Sequence of chain 43.B:
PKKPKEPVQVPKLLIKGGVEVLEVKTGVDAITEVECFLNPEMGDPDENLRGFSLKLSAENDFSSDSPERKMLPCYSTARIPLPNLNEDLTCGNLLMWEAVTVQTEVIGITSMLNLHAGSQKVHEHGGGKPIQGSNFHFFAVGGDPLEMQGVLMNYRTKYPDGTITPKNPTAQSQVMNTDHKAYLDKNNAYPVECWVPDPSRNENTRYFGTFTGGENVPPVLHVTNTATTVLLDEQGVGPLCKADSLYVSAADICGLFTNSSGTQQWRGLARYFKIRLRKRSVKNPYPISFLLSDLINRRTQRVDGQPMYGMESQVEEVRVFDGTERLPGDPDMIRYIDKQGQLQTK

Sequence of chain 43.A:
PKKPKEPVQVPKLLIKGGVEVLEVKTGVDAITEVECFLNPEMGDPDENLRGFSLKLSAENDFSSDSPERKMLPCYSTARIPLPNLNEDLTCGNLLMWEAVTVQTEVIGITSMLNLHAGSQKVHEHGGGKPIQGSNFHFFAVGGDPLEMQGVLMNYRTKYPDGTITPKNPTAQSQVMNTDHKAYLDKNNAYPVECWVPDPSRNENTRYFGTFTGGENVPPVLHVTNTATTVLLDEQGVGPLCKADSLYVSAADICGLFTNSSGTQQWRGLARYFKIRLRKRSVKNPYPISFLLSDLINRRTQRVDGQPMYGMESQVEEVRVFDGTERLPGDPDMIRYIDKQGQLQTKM

Binding-site contacts:
Ligand atom C4 contacts residue ASN272 of chain 43.B at 4.1 Å.
Ligand atom C9 contacts residue LYS68 of chain 43.B at 3.8 Å.
Ligand atom O1A contacts residue LYS68 of chain 43.B at 2.9 Å.
Ligand atom C9 contacts residue LEU67 of chain 43.B at 4.1 Å (hydrophobic).
Ligand atom N5 contacts residue ASN272 of chain 43.B at 3.2 Å (h-bond).
Ligand atom O1B contacts residue SER274 of chain 43.B at 4.1 Å.
Ligand atom N5 contacts residue GLN278 of chain 43.B at 3.9 Å.
Ligand atom C6 contacts residue ASN272 of chain 43.B at 3.6 Å.
Ligand atom O9 contacts residue LYS68 of chain 43.B at 2.9 Å (salt-bridge).
Ligand atom C1 contacts residue LYS68 of chain 43.B at 3.7 Å.
Ligand atom C11 contacts residue THR276 of chain 43.B at 3.3 Å.
Ligand atom C5 contacts residue ASN272 of chain 43.B at 4.1 Å.
Ligand atom C11 contacts residue PHE270 of chain 43.B at 3.8 Å (hydrophobic).
Ligand atom C10 contacts residue ASN272 of chain 43.B at 4.0 Å.
Ligand atom O1A contacts residue SER274 of chain 43.B at 2.6 Å (h-bond).
Ligand atom O7 contacts residue LEU62 of chain 43.B at 3.8 Å.
Ligand atom O1B contacts residue LYS68 of chain 43.B at 3.9 Å.
Ligand atom O9 contacts residue GLN278 of chain 43.B at 4.0 Å.
Ligand atom C11 contacts residue SER274 of chain 43.B at 4.0 Å.
Ligand atom C11 contacts residue GLN278 of chain 43.B at 3.5 Å.
Ligand atom C11 contacts residue PHE65 of chain 43.B at 3.8 Å (hydrophobic).
Ligand atom C1 contacts residue SER274 of chain 43.B at 3.7 Å.
Ligand atom O8 contacts residue LYS68 of chain 43.B at 3.4 Å.
Ligand atom O1B contacts residue ASN272 of chain 43.B at 3.4 Å (h-bond).
Ligand atom C10 contacts residue GLN278 of chain 43.B at 4.0 Å.
Ligand atom O10 contacts residue PHE75 of chain 43.C at 3.0 Å.
Ligand atom C11 contacts residue HIS138 of chain 43.A at 3.5 Å.
Ligand atom C7 contacts residue GLN278 of chain 43.B at 3.8 Å.
Ligand atom C10 contacts residue PHE75 of chain 43.C at 3.1 Å (hydrophobic).
Ligand atom O1B contacts residue THR276 of chain 43.B at 3.7 Å.
Ligand atom O8 contacts residue GLN278 of chain 43.B at 3.5 Å (h-bond).
Ligand atom O10 contacts residue LEU62 of chain 43.B at 4.0 Å.
Ligand atom C11 contacts residue ASN272 of chain 43.B at 3.6 Å.
Ligand atom C8 contacts residue GLN278 of chain 43.B at 3.6 Å.
Ligand atom O9 contacts residue LEU67 of chain 43.B at 3.3 Å.
Ligand atom C11 contacts residue LEU62 of chain 43.B at 4.1 Å (hydrophobic).
Ligand atom C11 contacts residue PHE75 of chain 43.C at 2.3 Å (hydrophobic).
Ligand atom C1 contacts residue ASN272 of chain 43.B at 3.8 Å.
Ligand atom O8 contacts residue ASN272 of chain 43.B at 3.5 Å (h-bond).
Ligand atom C9 contacts residue GLN278 of chain 43.B at 3.2 Å.

Sequence of chain 43.C:
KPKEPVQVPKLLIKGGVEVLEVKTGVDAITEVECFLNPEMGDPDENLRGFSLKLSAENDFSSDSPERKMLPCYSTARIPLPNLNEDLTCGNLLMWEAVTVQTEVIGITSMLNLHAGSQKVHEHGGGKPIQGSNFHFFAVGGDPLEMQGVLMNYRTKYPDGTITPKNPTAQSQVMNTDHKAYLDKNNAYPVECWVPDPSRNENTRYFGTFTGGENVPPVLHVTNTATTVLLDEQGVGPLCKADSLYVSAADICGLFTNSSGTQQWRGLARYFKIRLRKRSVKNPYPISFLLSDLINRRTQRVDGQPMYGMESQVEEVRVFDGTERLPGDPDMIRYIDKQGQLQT

The protein below binds the small molecule below.
Small molecule (SMILES): CC(=O)N[C@H]1[C@H]([C@H](O)[C@H](O)CO)O[C@@](O[C@H](CO)[C@@H](O)[C@@H]2O[C@@H](C(=O)O)C[C@H](O)[C@H]2NC(C)=O)(C(=O)O)C[C@@H]1O